This protein binds this small molecule.
Small molecule (SMILES): COc1ccc(C[C@H](NC(=O)[C@H](C)NC(=O)C[NH+]2CCOCC2)C(=O)N[C@@H](CC2CCC(C3CCCCC3)CC2)[C@@H](O)C(C)(C)O)cc1

Sequence of chain 1.I:
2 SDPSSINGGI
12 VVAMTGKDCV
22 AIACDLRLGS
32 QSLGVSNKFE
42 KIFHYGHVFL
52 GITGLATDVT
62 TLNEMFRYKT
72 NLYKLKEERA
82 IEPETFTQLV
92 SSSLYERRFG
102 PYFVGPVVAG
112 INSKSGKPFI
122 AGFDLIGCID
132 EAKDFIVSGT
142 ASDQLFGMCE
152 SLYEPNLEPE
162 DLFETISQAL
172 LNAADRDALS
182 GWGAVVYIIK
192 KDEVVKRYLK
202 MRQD

Sequence of chain 1.H:
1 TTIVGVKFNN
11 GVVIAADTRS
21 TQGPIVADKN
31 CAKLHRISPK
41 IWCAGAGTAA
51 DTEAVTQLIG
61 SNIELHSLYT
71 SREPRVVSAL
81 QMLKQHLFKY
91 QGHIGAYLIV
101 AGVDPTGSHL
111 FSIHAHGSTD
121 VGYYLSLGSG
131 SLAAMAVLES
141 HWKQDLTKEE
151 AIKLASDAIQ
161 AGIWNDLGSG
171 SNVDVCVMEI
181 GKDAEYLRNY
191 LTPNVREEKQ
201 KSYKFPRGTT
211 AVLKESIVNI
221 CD

Binding-site contacts:
Ligand atom C55 contacts residue HIS35 of chain 1.H at 3.0 Å.
Ligand atom C11 contacts residue THR1 of chain 1.H at 1.4 Å.
Ligand atom C54 contacts residue GLU53 of chain 1.H at 2.9 Å.
Ligand atom C12 contacts residue THR1 of chain 1.H at 3.7 Å.
Ligand atom C11 contacts residue SER129 of chain 1.H at 3.5 Å.
Ligand atom C26 contacts residue ALA49 of chain 1.H at 3.7 Å (hydrophobic).
Ligand atom C55 contacts residue ALA32 of chain 1.H at 3.5 Å (hydrophobic).
Ligand atom O39 contacts residue ALA49 of chain 1.H at 3.2 Å (h-bond).
Ligand atom C9 contacts residue THR1 of chain 1.H at 1.4 Å.
Ligand atom N25 contacts residue THR21 of chain 1.H at 3.4 Å (h-bond).
Ligand atom C51 contacts residue CYS129 of chain 1.I at 3.3 Å (hydrophobic).
Ligand atom C4 contacts residue ALA49 of chain 1.H at 3.5 Å (hydrophobic).
Ligand atom C7 contacts residue THR1 of chain 1.H at 2.8 Å.
Ligand atom C46 contacts residue THR48 of chain 1.H at 3.7 Å.
Ligand atom C10 contacts residue THR1 of chain 1.H at 2.7 Å.
Ligand atom O49 contacts residue THR21 of chain 1.H at 3.3 Å (h-bond).
Ligand atom O21 contacts residue ALA46 of chain 1.H at 3.3 Å.
Ligand atom O49 contacts residue SER20 of chain 1.H at 3.7 Å.
Ligand atom O21 contacts residue GLY47 of chain 1.H at 3.4 Å (h-bond).
Ligand atom C54 contacts residue ALA32 of chain 1.H at 3.4 Å (hydrophobic).
Ligand atom O21 contacts residue THR1 of chain 1.H at 1.8 Å (h-bond).
Ligand atom C40 contacts residue GLY47 of chain 1.H at 3.7 Å.
Ligand atom C12 contacts residue THR21 of chain 1.H at 3.3 Å.
Ligand atom C11 contacts residue GLY168 of chain 1.H at 3.1 Å.
Ligand atom C35 contacts residue THR48 of chain 1.H at 3.6 Å.
Ligand atom C24 contacts residue GLY47 of chain 1.H at 3.4 Å.
Ligand atom N22 contacts residue GLY47 of chain 1.H at 3.2 Å (h-bond).
Ligand atom O13 contacts residue THR1 of chain 1.H at 3.4 Å (h-bond).
Ligand atom N28 contacts residue ASP125 of chain 1.I at 3.2 Å (salt-bridge).
Ligand atom C5 contacts residue ALA49 of chain 1.H at 3.2 Å (hydrophobic).
Ligand atom C8 contacts residue THR1 of chain 1.H at 2.5 Å.
Ligand atom C1 contacts residue GLY45 of chain 1.H at 3.6 Å.
Ligand atom C27 contacts residue THR21 of chain 1.H at 3.7 Å.
Ligand atom C53 contacts residue GLU53 of chain 1.H at 2.9 Å.
Ligand atom C52 contacts residue ILE130 of chain 1.I at 3.1 Å (hydrophobic).
Ligand atom C42 contacts residue GLY47 of chain 1.H at 3.4 Å.
Ligand atom O13 contacts residue MES1 of chain 1.FA at 2.8 Å (h-bond).
Ligand atom C54 contacts residue HIS35 of chain 1.H at 3.1 Å.
Ligand atom O21 contacts residue MES1 of chain 1.FA at 3.2 Å (h-bond).
Ligand atom C9 contacts residue LYS33 of chain 1.H at 3.7 Å.